Sequence of chain 8.A:
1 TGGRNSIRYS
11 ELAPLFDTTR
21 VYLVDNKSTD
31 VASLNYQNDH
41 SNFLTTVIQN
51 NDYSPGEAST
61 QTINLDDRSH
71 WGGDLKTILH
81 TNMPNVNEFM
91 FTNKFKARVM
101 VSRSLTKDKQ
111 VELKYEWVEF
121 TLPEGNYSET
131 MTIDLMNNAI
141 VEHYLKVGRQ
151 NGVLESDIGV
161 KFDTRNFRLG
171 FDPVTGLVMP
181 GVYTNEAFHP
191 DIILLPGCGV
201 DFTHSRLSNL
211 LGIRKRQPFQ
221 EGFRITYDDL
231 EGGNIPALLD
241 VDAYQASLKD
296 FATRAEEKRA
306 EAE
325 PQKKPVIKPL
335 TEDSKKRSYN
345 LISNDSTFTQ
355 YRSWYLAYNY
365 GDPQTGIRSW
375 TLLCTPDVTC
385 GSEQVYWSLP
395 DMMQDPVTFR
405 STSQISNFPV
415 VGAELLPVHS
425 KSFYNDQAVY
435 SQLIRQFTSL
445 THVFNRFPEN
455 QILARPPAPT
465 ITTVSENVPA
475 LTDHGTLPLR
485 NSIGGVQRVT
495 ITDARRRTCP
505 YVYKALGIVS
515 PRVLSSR

Binding-site contacts:
Ligand atom O1S contacts residue THR226 of chain 8.A at 4.3 Å.
Ligand atom N1 contacts residue TRP117 of chain 8.A at 4.1 Å.
Ligand atom C15 contacts residue ARG224 of chain 8.A at 3.3 Å.
Ligand atom N1 contacts residue ARG224 of chain 8.A at 4.2 Å.
Ligand atom C16 contacts residue TRP117 of chain 8.A at 3.7 Å (hydrophobic).
Ligand atom N1 contacts residue ARG98 of chain 8.A at 4.3 Å.
Ligand atom C13 contacts residue ARG224 of chain 8.A at 4.2 Å.
Ligand atom C16 contacts residue ARG224 of chain 8.A at 4.0 Å.
Ligand atom C3 contacts residue ARG224 of chain 8.A at 3.5 Å.
Ligand atom C1 contacts residue ARG98 of chain 8.A at 3.2 Å.
Ligand atom O3S contacts residue THR226 of chain 8.A at 4.0 Å.
Ligand atom C1 contacts residue ARG224 of chain 8.A at 3.8 Å.
Ligand atom C15 contacts residue TRP117 of chain 8.A at 4.2 Å (hydrophobic).
Ligand atom O1S contacts residue ASP228 of chain 8.A at 3.6 Å.
Ligand atom C2 contacts residue ARG98 of chain 8.A at 3.4 Å.
Ligand atom S1 contacts residue ARG98 of chain 8.A at 4.4 Å.
Ligand atom C14 contacts residue ARG224 of chain 8.A at 4.5 Å.
Ligand atom O1S contacts residue ARG98 of chain 8.A at 3.6 Å.
Ligand atom C3 contacts residue TRP117 of chain 8.A at 3.5 Å (hydrophobic).
Ligand atom C3 contacts residue ARG98 of chain 8.A at 3.2 Å.
Ligand atom C2 contacts residue ARG224 of chain 8.A at 3.8 Å.

The protein below binds the small molecule below.
Small molecule (SMILES): CCCCCCCCCCCC[N+](C)(C)CCCS(=O)(=O)O